A protein and the small-molecule ligand that binds it are described below.
Small molecule (SMILES): CCC[C@@]1(CCc2ccccc2)CC(O)=C([C@H](CC)c2cccc(NS(=O)(=O)c3ccc(C(F)(F)F)cn3)c2)C(=O)O1

Sequence of chain 1.B:
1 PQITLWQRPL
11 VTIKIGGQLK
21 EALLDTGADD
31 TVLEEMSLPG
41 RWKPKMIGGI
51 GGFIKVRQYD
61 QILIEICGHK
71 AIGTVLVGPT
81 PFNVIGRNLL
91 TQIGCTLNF

Sequence of chain 1.A:
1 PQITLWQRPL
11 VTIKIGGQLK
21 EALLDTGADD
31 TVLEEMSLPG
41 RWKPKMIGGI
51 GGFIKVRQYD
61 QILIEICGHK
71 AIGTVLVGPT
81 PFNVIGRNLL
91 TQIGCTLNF

Binding-site contacts:
Ligand atom O32 contacts residue ASP30 of chain 1.A at 3.7 Å.
Ligand atom C5 contacts residue ASP25 of chain 1.A at 3.2 Å.
Ligand atom C29 contacts residue GLY48 of chain 1.A at 3.4 Å.
Ligand atom F41 contacts residue ARG8 of chain 1.B at 3.1 Å.
Ligand atom O1 contacts residue ILE50 of chain 1.B at 3.5 Å (h-bond).
Ligand atom N28 contacts residue ILE47 of chain 1.A at 3.5 Å.
Ligand atom C19 contacts residue LEU23 of chain 1.A at 3.3 Å (hydrophobic).
Ligand atom C22 contacts residue VAL84 of chain 1.B at 3.7 Å (hydrophobic).
Ligand atom C24 contacts residue ALA28 of chain 1.A at 3.7 Å (hydrophobic).
Ligand atom N34 contacts residue ASP29 of chain 1.A at 3.0 Å (salt-bridge).
Ligand atom O31 contacts residue ASP29 of chain 1.A at 3.2 Å (salt-bridge).
Ligand atom N28 contacts residue GLY48 of chain 1.A at 3.0 Å (h-bond).
Ligand atom O7 contacts residue ILE50 of chain 1.A at 2.9 Å (h-bond).
Ligand atom C27 contacts residue GLY48 of chain 1.A at 3.4 Å.
Ligand atom O1 contacts residue GLY49 of chain 1.B at 3.6 Å.
Ligand atom F41 contacts residue LEU23 of chain 1.B at 3.7 Å.
Ligand atom O31 contacts residue ASP30 of chain 1.A at 3.0 Å (salt-bridge).
Ligand atom O8 contacts residue ASP25 of chain 1.B at 2.3 Å (salt-bridge).
Ligand atom C38 contacts residue GLY48 of chain 1.A at 3.5 Å.
Ligand atom O7 contacts residue ILE50 of chain 1.B at 3.3 Å (h-bond).
Ligand atom C19 contacts residue GLY27 of chain 1.B at 3.7 Å.
Ligand atom O8 contacts residue ASP25 of chain 1.A at 2.4 Å (salt-bridge).
Ligand atom C33 contacts residue ASP29 of chain 1.A at 3.6 Å.
Ligand atom C12 contacts residue ILE50 of chain 1.B at 3.7 Å (hydrophobic).
Ligand atom C16 contacts residue PHE82 of chain 1.A at 3.3 Å (hydrophobic).
Ligand atom O7 contacts residue GLY49 of chain 1.A at 3.3 Å.
Ligand atom F40 contacts residue LEU23 of chain 1.B at 3.4 Å.
Ligand atom C15 contacts residue PHE82 of chain 1.A at 3.7 Å (hydrophobic).
Ligand atom C11 contacts residue ALA28 of chain 1.B at 3.5 Å (hydrophobic).
Ligand atom C4 contacts residue ASP25 of chain 1.B at 3.1 Å.
Ligand atom C35 contacts residue GLY27 of chain 1.A at 2.9 Å.
Ligand atom N34 contacts residue GLY27 of chain 1.A at 3.6 Å (h-bond).
Ligand atom C25 contacts residue ALA28 of chain 1.A at 3.5 Å (hydrophobic).
Ligand atom C4 contacts residue ASP25 of chain 1.A at 3.0 Å.
Ligand atom C24 contacts residue ASP25 of chain 1.A at 3.7 Å.
Ligand atom C17 contacts residue PHE82 of chain 1.A at 3.3 Å (hydrophobic).
Ligand atom C36 contacts residue ARG8 of chain 1.B at 3.3 Å.
Ligand atom F40 contacts residue GLY27 of chain 1.A at 3.5 Å.
Ligand atom C35 contacts residue ASP29 of chain 1.A at 3.6 Å.
Ligand atom N34 contacts residue ALA28 of chain 1.A at 3.7 Å.